Binding-site contacts:
Ligand atom N contacts residue PHE317 of chain 1.A at 4.1 Å.
Ligand atom C1 contacts residue SEP142 of chain 1.A at 4.1 Å.
Ligand atom C3 contacts residue PHE317 of chain 1.A at 4.1 Å (hydrophobic).
Ligand atom C5 contacts residue ILE138 of chain 1.A at 4.2 Å (hydrophobic).
Ligand atom N3 contacts residue PHE317 of chain 1.A at 3.5 Å.
Ligand atom N2 contacts residue HIS145 of chain 1.A at 3.5 Å.
Ligand atom N contacts residue PRO316 of chain 1.A at 4.1 Å.
Ligand atom C5 contacts residue PHE317 of chain 1.A at 3.8 Å (hydrophobic).
Ligand atom N1 contacts residue PHE317 of chain 1.A at 3.9 Å.
Ligand atom C1 contacts residue PRO316 of chain 1.A at 4.3 Å (hydrophobic).
Ligand atom N2 contacts residue ILE138 of chain 1.A at 3.6 Å.
Ligand atom CL contacts residue PHE317 of chain 1.A at 3.7 Å.
Ligand atom C6 contacts residue PHE317 of chain 1.A at 3.8 Å (hydrophobic).
Ligand atom C7 contacts residue PHE317 of chain 1.A at 3.5 Å (hydrophobic).
Ligand atom C1 contacts residue HIS145 of chain 1.A at 3.7 Å.
Ligand atom C4 contacts residue PHE317 of chain 1.A at 3.6 Å (hydrophobic).
Ligand atom C3 contacts residue PRO316 of chain 1.A at 4.1 Å (hydrophobic).
Ligand atom C6 contacts residue ILE138 of chain 1.A at 3.9 Å (hydrophobic).
Ligand atom CL contacts residue PHE141 of chain 1.A at 3.9 Å.
Ligand atom C6 contacts residue HIS145 of chain 1.A at 4.3 Å.
Ligand atom C5 contacts residue HIS145 of chain 1.A at 4.4 Å.
Ligand atom CL contacts residue HIS145 of chain 1.A at 4.2 Å.
Ligand atom CL contacts residue HIS134 of chain 1.A at 3.8 Å.
Ligand atom N2 contacts residue PHE317 of chain 1.A at 3.8 Å.
Ligand atom CL contacts residue ILE138 of chain 1.A at 4.0 Å.

Sequence of chain 1.A:
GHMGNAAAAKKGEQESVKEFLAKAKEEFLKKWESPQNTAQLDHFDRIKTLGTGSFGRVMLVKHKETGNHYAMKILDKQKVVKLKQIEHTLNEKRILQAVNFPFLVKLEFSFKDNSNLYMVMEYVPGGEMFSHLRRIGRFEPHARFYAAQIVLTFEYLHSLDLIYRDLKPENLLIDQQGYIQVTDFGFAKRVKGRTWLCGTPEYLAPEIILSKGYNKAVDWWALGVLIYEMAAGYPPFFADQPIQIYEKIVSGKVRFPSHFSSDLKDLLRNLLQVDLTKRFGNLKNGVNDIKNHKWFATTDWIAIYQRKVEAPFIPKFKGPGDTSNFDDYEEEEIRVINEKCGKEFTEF

This small molecule binds to this protein.
Small molecule (SMILES): Cn1cnc2cnc(Cl)nc21